Sequence of chain 1.H:
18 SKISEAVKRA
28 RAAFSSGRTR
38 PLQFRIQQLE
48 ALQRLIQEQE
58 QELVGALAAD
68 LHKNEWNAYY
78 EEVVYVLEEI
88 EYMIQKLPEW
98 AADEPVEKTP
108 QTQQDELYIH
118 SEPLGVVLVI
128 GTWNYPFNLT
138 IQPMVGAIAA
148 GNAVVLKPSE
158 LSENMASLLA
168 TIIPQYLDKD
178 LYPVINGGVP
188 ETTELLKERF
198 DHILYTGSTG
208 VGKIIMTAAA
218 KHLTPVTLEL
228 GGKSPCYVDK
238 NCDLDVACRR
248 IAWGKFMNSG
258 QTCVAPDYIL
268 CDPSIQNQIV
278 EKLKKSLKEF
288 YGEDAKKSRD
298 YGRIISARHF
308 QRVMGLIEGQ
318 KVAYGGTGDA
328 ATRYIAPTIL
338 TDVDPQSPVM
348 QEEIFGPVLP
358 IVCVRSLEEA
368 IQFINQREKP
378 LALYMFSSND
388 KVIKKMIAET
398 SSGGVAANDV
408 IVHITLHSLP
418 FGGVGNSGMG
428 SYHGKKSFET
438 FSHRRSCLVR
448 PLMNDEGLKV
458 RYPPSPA

A protein and the small-molecule ligand that binds it are described below.
Small molecule (SMILES): CC(=O)Nc1ccc(Nc2ccc(S(C)(=O)=O)cc2[N+](=O)[O-])cc1

Binding-site contacts:
Ligand atom C10 contacts residue ILE411 of chain 1.F at 3.7 Å (hydrophobic).
Ligand atom O9 contacts residue THR259 of chain 1.F at 3.6 Å.
Ligand atom C5 contacts residue TYR132 of chain 1.F at 3.7 Å (hydrophobic).
Ligand atom O9 contacts residue CYS260 of chain 1.F at 3.2 Å (h-bond).
Ligand atom O12 contacts residue GLU78 of chain 1.F at 3.5 Å (salt-bridge).
Ligand atom O8 contacts residue ASN131 of chain 1.F at 3.6 Å (h-bond).
Ligand atom C16 contacts residue GLU78 of chain 1.F at 3.4 Å.
Ligand atom C23 contacts residue VAL409 of chain 1.F at 3.5 Å (hydrophobic).
Ligand atom C15 contacts residue GLU78 of chain 1.F at 3.5 Å.
Ligand atom C20 contacts residue TYR82 of chain 1.F at 3.4 Å (hydrophobic).
Ligand atom C18 contacts residue TYR82 of chain 1.F at 3.4 Å (hydrophobic).
Ligand atom O13 contacts residue ASN135 of chain 1.F at 3.2 Å.
Ligand atom C1 contacts residue ILE411 of chain 1.F at 3.6 Å (hydrophobic).
Ligand atom O8 contacts residue TYR132 of chain 1.F at 3.5 Å.
Ligand atom C23 contacts residue TYR82 of chain 1.F at 3.1 Å (hydrophobic).
Ligand atom C22 contacts residue VAL409 of chain 1.F at 3.8 Å (hydrophobic).
Ligand atom N11 contacts residue ASN135 of chain 1.F at 3.6 Å (h-bond).
Ligand atom O24 contacts residue VAL409 of chain 1.F at 3.7 Å.
Ligand atom C6 contacts residue ILE411 of chain 1.F at 3.6 Å (hydrophobic).
Ligand atom N11 contacts residue TYR132 of chain 1.F at 3.7 Å.
Ligand atom N11 contacts residue GLU78 of chain 1.F at 3.7 Å.
Ligand atom C10 contacts residue PHE418 of chain 1.F at 3.6 Å (hydrophobic).
Ligand atom C1 contacts residue THR259 of chain 1.F at 3.4 Å.
Ligand atom N21 contacts residue TYR82 of chain 1.F at 3.3 Å (h-bond).
Ligand atom C23 contacts residue THR412 of chain 1.F at 3.3 Å.
Ligand atom C22 contacts residue TYR82 of chain 1.F at 3.2 Å (hydrophobic).
Ligand atom C22 contacts residue TRP250 of chain 1.F at 3.8 Å (hydrophobic).
Ligand atom C2 contacts residue ILE408 of chain 1.F at 3.7 Å (hydrophobic).
Ligand atom N21 contacts residue TRP250 of chain 1.F at 3.5 Å.
Ligand atom C10 contacts residue LEU136 of chain 1.F at 3.8 Å (hydrophobic).
Ligand atom C20 contacts residue THR412 of chain 1.F at 3.2 Å.
Ligand atom C17 contacts residue MET254 of chain 1.F at 3.7 Å (hydrophobic).
Ligand atom N14 contacts residue GLU78 of chain 1.F at 3.0 Å (salt-bridge).
Ligand atom O8 contacts residue CYS260 of chain 1.F at 3.5 Å (h-bond).
Ligand atom O13 contacts residue TYR132 of chain 1.F at 3.1 Å.
Ligand atom O12 contacts residue ASN135 of chain 1.F at 3.0 Å (h-bond).
Ligand atom C19 contacts residue THR412 of chain 1.F at 3.1 Å.
Ligand atom C19 contacts residue TYR82 of chain 1.F at 3.3 Å (hydrophobic).
Ligand atom O9 contacts residue VAL261 of chain 1.F at 3.2 Å (h-bond).
Ligand atom O8 contacts residue LEU136 of chain 1.F at 3.4 Å.

Sequence of chain 1.F:
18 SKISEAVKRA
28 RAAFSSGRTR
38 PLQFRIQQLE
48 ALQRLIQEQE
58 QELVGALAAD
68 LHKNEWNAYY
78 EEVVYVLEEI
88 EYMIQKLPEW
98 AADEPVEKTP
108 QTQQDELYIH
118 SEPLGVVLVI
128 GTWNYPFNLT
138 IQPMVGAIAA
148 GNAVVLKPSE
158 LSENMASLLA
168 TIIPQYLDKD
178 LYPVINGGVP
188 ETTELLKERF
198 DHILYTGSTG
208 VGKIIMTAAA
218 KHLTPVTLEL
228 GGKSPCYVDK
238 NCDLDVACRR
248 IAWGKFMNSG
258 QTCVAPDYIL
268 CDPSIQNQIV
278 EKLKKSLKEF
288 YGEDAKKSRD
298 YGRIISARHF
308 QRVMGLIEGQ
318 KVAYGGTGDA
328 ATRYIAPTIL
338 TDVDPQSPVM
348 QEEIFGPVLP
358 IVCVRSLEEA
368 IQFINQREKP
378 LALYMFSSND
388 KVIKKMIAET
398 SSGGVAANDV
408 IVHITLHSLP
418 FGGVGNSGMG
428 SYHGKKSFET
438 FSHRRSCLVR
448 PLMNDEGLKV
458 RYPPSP